This small molecule binds to this protein.
Small molecule (SMILES): CCCOc1ccc(C[C@H](CC)C(=O)O)cc1CNC(=O)c1ccc(C(F)(F)F)cc1

Binding-site contacts:
Ligand atom C22 contacts residue PHE167 of chain 1.A at 3.6 Å (hydrophobic).
Ligand atom O25 contacts residue THR88 of chain 1.A at 2.8 Å (h-bond).
Ligand atom F31 contacts residue ARG83 of chain 1.A at 3.4 Å.
Ligand atom C19 contacts residue CYS84 of chain 1.A at 3.5 Å (hydrophobic).
Ligand atom O25 contacts residue HIS122 of chain 1.A at 2.9 Å (h-bond).
Ligand atom C15 contacts residue VAL140 of chain 1.A at 3.7 Å (hydrophobic).
Ligand atom O26 contacts residue HIS122 of chain 1.A at 3.4 Å (h-bond).
Ligand atom C5 contacts residue PHE126 of chain 1.A at 3.7 Å (hydrophobic).
Ligand atom C4 contacts residue GLN85 of chain 1.A at 3.6 Å.
Ligand atom C16 contacts residue VAL140 of chain 1.A at 3.5 Å (hydrophobic).
Ligand atom C12 contacts residue THR87 of chain 1.A at 3.8 Å.
Ligand atom C6 contacts residue PHE126 of chain 1.A at 3.8 Å (hydrophobic).
Ligand atom C1 contacts residue TYR272 of chain 1.A at 3.4 Å (hydrophobic).
Ligand atom O26 contacts residue TYR272 of chain 1.A at 2.4 Å (h-bond).
Ligand atom C14 contacts residue LEU138 of chain 1.A at 3.8 Å (hydrophobic).
Ligand atom C2 contacts residue THR88 of chain 1.A at 3.4 Å.
Ligand atom F30 contacts residue VAL80 of chain 1.A at 3.9 Å.
Ligand atom C5 contacts residue HIS248 of chain 1.A at 3.6 Å.
Ligand atom C22 contacts residue ILE163 of chain 1.A at 3.8 Å (hydrophobic).
Ligand atom C18 contacts residue VAL80 of chain 1.A at 3.8 Å (hydrophobic).
Ligand atom C19 contacts residue LEU138 of chain 1.A at 3.7 Å (hydrophobic).
Ligand atom C13 contacts residue LEU138 of chain 1.A at 3.8 Å (hydrophobic).
Ligand atom O28 contacts residue THR87 of chain 1.A at 3.1 Å (h-bond).
Ligand atom C21 contacts residue ILE163 of chain 1.A at 3.7 Å (hydrophobic).
Ligand atom O25 contacts residue TYR272 of chain 1.A at 3.7 Å.
Ligand atom N27 contacts residue CYS84 of chain 1.A at 3.3 Å (h-bond).
Ligand atom C10 contacts residue ILE162 of chain 1.A at 3.9 Å (hydrophobic).
Ligand atom O26 contacts residue HIS248 of chain 1.A at 2.6 Å (h-bond).
Ligand atom C3 contacts residue CYS84 of chain 1.A at 3.8 Å (hydrophobic).
Ligand atom C15 contacts residue THR87 of chain 1.A at 3.9 Å.
Ligand atom F30 contacts residue VAL147 of chain 1.A at 3.8 Å.
Ligand atom C1 contacts residue HIS122 of chain 1.A at 3.4 Å.
Ligand atom C13 contacts residue THR87 of chain 1.A at 3.7 Å.
Ligand atom C1 contacts residue THR88 of chain 1.A at 3.5 Å.
Ligand atom C11 contacts residue PHE126 of chain 1.A at 3.9 Å (hydrophobic).
Ligand atom F32 contacts residue TRP63 of chain 1.A at 3.2 Å.
Ligand atom C1 contacts residue HIS248 of chain 1.A at 3.6 Å.
Ligand atom C23 contacts residue VAL133 of chain 1.A at 3.8 Å (hydrophobic).
Ligand atom O25 contacts residue LEU268 of chain 1.A at 3.4 Å.
Ligand atom O26 contacts residue MET252 of chain 1.A at 3.8 Å.

Sequence of chain 1.A:
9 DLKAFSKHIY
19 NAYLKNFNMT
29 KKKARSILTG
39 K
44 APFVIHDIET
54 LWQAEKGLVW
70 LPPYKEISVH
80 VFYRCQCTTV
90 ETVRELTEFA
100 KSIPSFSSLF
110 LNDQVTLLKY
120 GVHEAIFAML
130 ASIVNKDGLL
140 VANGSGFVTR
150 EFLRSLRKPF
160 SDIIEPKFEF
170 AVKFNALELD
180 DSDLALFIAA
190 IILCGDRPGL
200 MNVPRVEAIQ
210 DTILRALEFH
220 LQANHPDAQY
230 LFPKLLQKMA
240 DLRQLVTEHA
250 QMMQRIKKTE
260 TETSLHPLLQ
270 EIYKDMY